Binding-site contacts:
Ligand atom OAL contacts residue PHE250 of chain 1.L at 3.5 Å.
Ligand atom N1A contacts residue LEU237 of chain 1.L at 3.1 Å (h-bond).
Ligand atom CAG contacts residue ILE325 of chain 1.L at 3.5 Å (hydrophobic).
Ligand atom O2A contacts residue ARG224 of chain 1.L at 3.3 Å (salt-bridge).
Ligand atom N1A contacts residue ILE235 of chain 1.L at 3.3 Å (h-bond).
Ligand atom N1A contacts residue ASN236 of chain 1.L at 3.3 Å.
Ligand atom N7A contacts residue ALA233 of chain 1.L at 3.3 Å.
Ligand atom OAD contacts residue GLY296 of chain 1.L at 2.8 Å (h-bond).
Ligand atom CAI contacts residue ARG254 of chain 1.L at 3.4 Å.
Ligand atom CAC contacts residue OXY1 of chain 1.JA at 3.6 Å.
Ligand atom O4A contacts residue ARG224 of chain 1.L at 3.2 Å (salt-bridge).
Ligand atom OAL contacts residue ARG254 of chain 1.L at 2.9 Å.
Ligand atom N4P contacts residue ALA233 of chain 1.L at 3.0 Å (h-bond).
Ligand atom OAD contacts residue GLY295 of chain 1.L at 3.2 Å.
Ligand atom NAA contacts residue OXY1 of chain 1.JA at 3.0 Å (h-bond).
Ligand atom C13 contacts residue ILE294 of chain 1.L at 3.5 Å (hydrophobic).
Ligand atom CAG contacts residue GLN299 of chain 1.L at 3.6 Å.
Ligand atom OAL contacts residue GLU189 of chain 1.L at 2.6 Å (salt-bridge).
Ligand atom O4' contacts residue ARG185 of chain 1.L at 3.5 Å.
Ligand atom C2A contacts residue ASN236 of chain 1.L at 3.4 Å.
Ligand atom CAE contacts residue GLU189 of chain 1.L at 3.5 Å.
Ligand atom O5A contacts residue TYR225 of chain 1.L at 2.5 Å (h-bond).
Ligand atom OAD contacts residue GLY234 of chain 1.L at 3.5 Å.
Ligand atom C5' contacts residue HIS222 of chain 1.L at 3.6 Å.
Ligand atom CAG contacts residue ILE324 of chain 1.L at 3.5 Å (hydrophobic).
Ligand atom CAH contacts residue GLY327 of chain 1.L at 3.6 Å.
Ligand atom N6A contacts residue ALA233 of chain 1.L at 3.1 Å (h-bond).
Ligand atom C6A contacts residue ILE235 of chain 1.L at 3.5 Å (hydrophobic).
Ligand atom OAL contacts residue GLY296 of chain 1.L at 3.6 Å.
Ligand atom N6A contacts residue ILE235 of chain 1.L at 2.7 Å (h-bond).
Ligand atom OAK contacts residue GLN416 of chain 1.L at 3.3 Å (h-bond).
Ligand atom O7A contacts residue LYS238 of chain 1.L at 3.2 Å (salt-bridge).
Ligand atom O2' contacts residue PHE432 of chain 1.L at 3.5 Å.
Ligand atom CAJ contacts residue GLU189 of chain 1.L at 3.5 Å.
Ligand atom OAK contacts residue ILE325 of chain 1.L at 3.1 Å (h-bond).
Ligand atom OAK contacts residue GLY327 of chain 1.L at 2.9 Å (h-bond).
Ligand atom O8A contacts residue HIS222 of chain 1.L at 2.3 Å (h-bond).
Ligand atom O2' contacts residue LYS238 of chain 1.L at 3.5 Å (salt-bridge).
Ligand atom CAE contacts residue ILE235 of chain 1.L at 3.6 Å (hydrophobic).
Ligand atom OAD contacts residue ILE235 of chain 1.L at 3.0 Å (h-bond).

A protein and the small-molecule ligand that binds it are described below.
Small molecule (SMILES): CC(C)(CO[P](=O)(O)O[P](=O)(O)OC[C@H]1O[C@@H](n2cnc3c(N)ncnc32)[C@H](O)[C@@H]1OP(=O)(O)O)[C@@H](O)C(=O)NCCC(=O)NCCNC(=O)Cc1cc(O)cc(O)c1

Sequence of chain 1.L:
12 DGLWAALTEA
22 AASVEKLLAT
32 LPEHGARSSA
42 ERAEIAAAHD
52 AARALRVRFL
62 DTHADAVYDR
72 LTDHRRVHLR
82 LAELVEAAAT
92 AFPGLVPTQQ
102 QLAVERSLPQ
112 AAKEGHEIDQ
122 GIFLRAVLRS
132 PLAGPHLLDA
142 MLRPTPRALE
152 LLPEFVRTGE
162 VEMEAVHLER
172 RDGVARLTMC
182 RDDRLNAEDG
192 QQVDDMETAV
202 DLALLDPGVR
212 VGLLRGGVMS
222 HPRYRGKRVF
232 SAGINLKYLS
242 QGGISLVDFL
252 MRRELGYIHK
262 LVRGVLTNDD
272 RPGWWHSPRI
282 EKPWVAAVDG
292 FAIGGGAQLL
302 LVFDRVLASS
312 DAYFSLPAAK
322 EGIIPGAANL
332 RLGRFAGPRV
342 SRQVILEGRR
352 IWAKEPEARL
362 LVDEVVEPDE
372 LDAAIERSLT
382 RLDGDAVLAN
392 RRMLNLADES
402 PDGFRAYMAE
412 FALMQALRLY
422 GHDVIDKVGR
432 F